Binding-site contacts:
Ligand atom O6 contacts residue THR380 of chain 1.A at 2.8 Å (h-bond).
Ligand atom C2 contacts residue ASN310 of chain 1.A at 2.5 Å.
Ligand atom O5 contacts residue ASN310 of chain 1.A at 2.4 Å (h-bond).
Ligand atom C4 contacts residue VAL382 of chain 1.A at 4.4 Å (hydrophobic).
Ligand atom C8 contacts residue ASN310 of chain 1.A at 4.5 Å.
Ligand atom O6 contacts residue PRO381 of chain 1.A at 3.8 Å.
Ligand atom N2 contacts residue SER312 of chain 1.A at 4.5 Å.
Ligand atom C3 contacts residue ASN310 of chain 1.A at 3.8 Å.
Ligand atom N2 contacts residue ASN310 of chain 1.A at 2.9 Å (h-bond).
Ligand atom O5 contacts residue THR380 of chain 1.A at 4.3 Å.
Ligand atom O7 contacts residue ASN310 of chain 1.A at 3.3 Å (h-bond).
Ligand atom C6 contacts residue THR380 of chain 1.A at 3.4 Å.
Ligand atom C1 contacts residue ASN310 of chain 1.A at 1.4 Å.
Ligand atom C7 contacts residue ASN310 of chain 1.A at 3.3 Å.
Ligand atom C4 contacts residue ASN310 of chain 1.A at 4.3 Å.
Ligand atom C5 contacts residue ASN310 of chain 1.A at 3.7 Å.
Ligand atom O6 contacts residue VAL382 of chain 1.A at 3.4 Å.

This protein binds this small molecule.
Small molecule (SMILES): CC(=O)N[C@@H]1[C@@H](O)[C@H](O)[C@@H](CO)O[C@H]1O

Sequence of chain 1.A:
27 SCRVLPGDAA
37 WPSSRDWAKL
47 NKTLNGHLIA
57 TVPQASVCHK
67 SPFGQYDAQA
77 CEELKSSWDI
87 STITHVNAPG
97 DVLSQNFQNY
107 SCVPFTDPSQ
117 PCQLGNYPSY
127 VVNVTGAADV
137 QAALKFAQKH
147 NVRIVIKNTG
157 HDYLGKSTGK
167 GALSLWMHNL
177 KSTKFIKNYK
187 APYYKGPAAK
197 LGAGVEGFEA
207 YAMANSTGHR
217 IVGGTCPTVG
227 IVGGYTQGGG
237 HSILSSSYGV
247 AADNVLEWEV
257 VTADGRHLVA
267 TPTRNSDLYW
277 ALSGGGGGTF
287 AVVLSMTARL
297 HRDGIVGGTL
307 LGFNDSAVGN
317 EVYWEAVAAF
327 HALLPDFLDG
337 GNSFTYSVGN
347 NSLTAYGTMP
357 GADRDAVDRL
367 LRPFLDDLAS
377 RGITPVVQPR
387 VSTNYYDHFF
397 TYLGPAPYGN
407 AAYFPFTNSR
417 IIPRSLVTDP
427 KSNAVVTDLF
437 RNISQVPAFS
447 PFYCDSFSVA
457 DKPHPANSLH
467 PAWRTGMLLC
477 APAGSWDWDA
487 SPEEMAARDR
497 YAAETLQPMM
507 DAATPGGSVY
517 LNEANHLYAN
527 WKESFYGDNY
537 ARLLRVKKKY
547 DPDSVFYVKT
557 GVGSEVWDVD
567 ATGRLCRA